Binding-site contacts:
Ligand atom N13 contacts residue ALA50 of chain 1.A at 3.5 Å.
Ligand atom C27 contacts residue VAL81 of chain 1.A at 3.7 Å (hydrophobic).
Ligand atom O23 contacts residue ASP172 of chain 1.A at 2.8 Å (salt-bridge).
Ligand atom C25 contacts residue MET73 of chain 1.A at 3.6 Å (hydrophobic).
Ligand atom C19 contacts residue ASP172 of chain 1.A at 3.4 Å.
Ligand atom C34 contacts residue PHE150 of chain 1.A at 3.6 Å (hydrophobic).
Ligand atom C14 contacts residue VAL82 of chain 1.A at 3.5 Å (hydrophobic).
Ligand atom C22 contacts residue ASP172 of chain 1.A at 3.2 Å.
Ligand atom C10 contacts residue MET101 of chain 1.A at 3.6 Å (hydrophobic).
Ligand atom C16 contacts residue MET161 of chain 1.A at 3.7 Å (hydrophobic).
Ligand atom N24 contacts residue MET73 of chain 1.A at 3.4 Å (h-bond).
Ligand atom C12 contacts residue ALA50 of chain 1.A at 3.4 Å (hydrophobic).
Ligand atom N11 contacts residue ALA50 of chain 1.A at 3.5 Å.
Ligand atom C27 contacts residue ILE170 of chain 1.A at 3.5 Å (hydrophobic).
Ligand atom C2 contacts residue LEU24 of chain 1.A at 3.1 Å (hydrophobic).
Ligand atom O31 contacts residue GLU69 of chain 1.A at 3.6 Å.
Ligand atom C26 contacts residue MET73 of chain 1.A at 3.4 Å (hydrophobic).
Ligand atom N11 contacts residue MET101 of chain 1.A at 2.9 Å (h-bond).
Ligand atom C33 contacts residue GLU69 of chain 1.A at 3.6 Å.
Ligand atom O23 contacts residue GLY171 of chain 1.A at 3.3 Å.
Ligand atom C4 contacts residue LEU24 of chain 1.A at 3.5 Å (hydrophobic).
Ligand atom C19 contacts residue LYS52 of chain 1.A at 3.7 Å.
Ligand atom C12 contacts residue GLU99 of chain 1.A at 3.7 Å.
Ligand atom C22 contacts residue GLU69 of chain 1.A at 3.7 Å.
Ligand atom N24 contacts residue GLU69 of chain 1.A at 3.4 Å (salt-bridge).
Ligand atom N21 contacts residue ASP172 of chain 1.A at 3.0 Å (salt-bridge).
Ligand atom C37 contacts residue GLU69 of chain 1.A at 3.5 Å.
Ligand atom C3 contacts residue LEU24 of chain 1.A at 3.6 Å (hydrophobic).
Ligand atom C20 contacts residue ASP172 of chain 1.A at 3.4 Å.
Ligand atom N21 contacts residue GLU69 of chain 1.A at 3.0 Å (salt-bridge).
Ligand atom O23 contacts residue MET161 of chain 1.A at 3.6 Å.
Ligand atom N11 contacts residue GLU99 of chain 1.A at 3.7 Å.
Ligand atom N13 contacts residue GLU99 of chain 1.A at 2.8 Å (salt-bridge).
Ligand atom O31 contacts residue ASP172 of chain 1.A at 3.5 Å.
Ligand atom C26 contacts residue GLY171 of chain 1.A at 3.6 Å.
Ligand atom C38 contacts residue MET161 of chain 1.A at 3.6 Å (hydrophobic).
Ligand atom C30 contacts residue ASP172 of chain 1.A at 3.5 Å.
Ligand atom C25 contacts residue ASP172 of chain 1.A at 3.7 Å.
Ligand atom C33 contacts residue MET73 of chain 1.A at 3.6 Å (hydrophobic).
Ligand atom C32 contacts residue GLU69 of chain 1.A at 3.5 Å.

Sequence of chain 1.A:
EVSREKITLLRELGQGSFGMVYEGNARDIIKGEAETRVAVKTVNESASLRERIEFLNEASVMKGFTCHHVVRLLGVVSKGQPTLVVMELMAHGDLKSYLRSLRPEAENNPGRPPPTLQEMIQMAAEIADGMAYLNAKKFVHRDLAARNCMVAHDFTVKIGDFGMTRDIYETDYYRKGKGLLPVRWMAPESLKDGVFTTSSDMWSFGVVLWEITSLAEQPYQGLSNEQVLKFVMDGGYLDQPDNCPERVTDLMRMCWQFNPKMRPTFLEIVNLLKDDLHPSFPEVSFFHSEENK

This protein binds this small molecule.
Small molecule (SMILES): NCc1ccc(-c2cnc3[nH]cc(-c4cccc(NC(=O)Nc5ccccc5Oc5ccccc5)c4)c3c2)cc1